Binding-site contacts:
Ligand atom C8 contacts residue GLN263 of chain 1.A at 3.3 Å.
Ligand atom C1 contacts residue ASN265 of chain 1.A at 1.4 Å.
Ligand atom O5 contacts residue ASN265 of chain 1.A at 2.4 Å (h-bond).
Ligand atom C4 contacts residue ASN265 of chain 1.A at 4.2 Å.
Ligand atom C3 contacts residue ASN265 of chain 1.A at 3.8 Å.
Ligand atom C7 contacts residue ASN265 of chain 1.A at 3.2 Å.
Ligand atom C7 contacts residue ASN301 of chain 1.A at 4.1 Å.
Ligand atom C8 contacts residue ASN265 of chain 1.A at 4.3 Å.
Ligand atom C8 contacts residue SER303 of chain 1.A at 4.0 Å.
Ligand atom N2 contacts residue ASN265 of chain 1.A at 2.8 Å (h-bond).
Ligand atom O7 contacts residue ASN301 of chain 1.A at 4.0 Å.
Ligand atom C8 contacts residue ASN301 of chain 1.A at 3.4 Å.
Ligand atom N2 contacts residue GLN263 of chain 1.A at 4.0 Å.
Ligand atom C7 contacts residue GLN263 of chain 1.A at 4.3 Å.
Ligand atom C8 contacts residue VAL302 of chain 1.A at 3.8 Å (hydrophobic).
Ligand atom O7 contacts residue ASN265 of chain 1.A at 3.3 Å (h-bond).
Ligand atom C5 contacts residue ASN265 of chain 1.A at 3.7 Å.
Ligand atom C2 contacts residue ASN265 of chain 1.A at 2.4 Å.

Sequence of chain 1.A:
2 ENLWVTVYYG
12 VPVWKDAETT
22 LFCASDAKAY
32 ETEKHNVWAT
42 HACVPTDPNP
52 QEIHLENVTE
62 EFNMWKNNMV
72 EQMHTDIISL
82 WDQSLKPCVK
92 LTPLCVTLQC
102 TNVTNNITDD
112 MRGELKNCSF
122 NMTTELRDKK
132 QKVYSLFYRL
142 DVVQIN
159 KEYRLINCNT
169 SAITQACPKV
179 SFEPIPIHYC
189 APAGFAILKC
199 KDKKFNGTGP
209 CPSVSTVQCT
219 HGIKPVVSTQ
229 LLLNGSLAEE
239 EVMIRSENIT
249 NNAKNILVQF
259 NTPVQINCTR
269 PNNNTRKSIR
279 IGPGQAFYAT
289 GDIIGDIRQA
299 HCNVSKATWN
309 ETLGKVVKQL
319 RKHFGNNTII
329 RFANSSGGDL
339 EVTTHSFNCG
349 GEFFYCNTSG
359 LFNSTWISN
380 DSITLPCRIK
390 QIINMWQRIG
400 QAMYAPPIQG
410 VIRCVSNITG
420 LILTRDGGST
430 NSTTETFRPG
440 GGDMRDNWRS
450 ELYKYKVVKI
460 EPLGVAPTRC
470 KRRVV

The small molecule below binds the protein below.
Small molecule (SMILES): CC(=O)N[C@H]1[C@H](O[C@H]2[C@H](O)[C@@H](NC(C)=O)CO[C@@H]2CO)O[C@H](CO)[C@@H](O)[C@@H]1O